Sequence of chain 2.D:
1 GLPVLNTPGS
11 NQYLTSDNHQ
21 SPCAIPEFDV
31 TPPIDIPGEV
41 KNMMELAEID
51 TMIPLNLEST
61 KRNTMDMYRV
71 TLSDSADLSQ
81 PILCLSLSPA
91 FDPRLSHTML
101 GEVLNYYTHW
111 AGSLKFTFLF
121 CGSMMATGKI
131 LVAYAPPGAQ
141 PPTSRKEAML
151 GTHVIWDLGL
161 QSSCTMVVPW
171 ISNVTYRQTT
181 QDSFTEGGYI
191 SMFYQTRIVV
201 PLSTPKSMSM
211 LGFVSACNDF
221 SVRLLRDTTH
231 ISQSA

The small molecule below binds the protein below.
Small molecule (SMILES): CCOC(=O)c1ccc(OCCCC2CCN(c3ccc(C)nn3)CC2)cc1

Sequence of chain 2.B:
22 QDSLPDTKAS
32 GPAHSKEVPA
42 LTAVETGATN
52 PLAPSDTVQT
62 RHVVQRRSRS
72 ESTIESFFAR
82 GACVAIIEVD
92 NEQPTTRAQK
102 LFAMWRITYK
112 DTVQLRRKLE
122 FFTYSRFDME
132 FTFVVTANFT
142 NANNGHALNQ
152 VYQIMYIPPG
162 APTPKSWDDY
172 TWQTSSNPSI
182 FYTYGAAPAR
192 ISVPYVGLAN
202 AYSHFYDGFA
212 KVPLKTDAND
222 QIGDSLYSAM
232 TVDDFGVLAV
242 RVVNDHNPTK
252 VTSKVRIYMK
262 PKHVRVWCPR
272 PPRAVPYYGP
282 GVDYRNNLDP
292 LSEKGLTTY

Sequence of chain 3.D:
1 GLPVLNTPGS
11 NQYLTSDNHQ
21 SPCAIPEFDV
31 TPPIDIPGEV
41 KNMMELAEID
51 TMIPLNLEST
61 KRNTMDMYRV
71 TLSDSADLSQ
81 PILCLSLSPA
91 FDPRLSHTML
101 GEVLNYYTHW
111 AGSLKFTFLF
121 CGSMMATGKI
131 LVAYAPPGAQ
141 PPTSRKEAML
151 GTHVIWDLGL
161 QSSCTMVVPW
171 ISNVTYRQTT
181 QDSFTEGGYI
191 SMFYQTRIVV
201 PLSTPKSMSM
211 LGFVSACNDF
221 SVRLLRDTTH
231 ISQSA

Binding-site contacts:
Ligand atom C10 contacts residue ILE108 of chain 2.B at 3.5 Å (hydrophobic).
Ligand atom C16 contacts residue MET130 of chain 2.B at 3.8 Å (hydrophobic).
Ligand atom C7 contacts residue VAL194 of chain 2.B at 3.6 Å (hydrophobic).
Ligand atom C3 contacts residue TYR157 of chain 2.B at 3.4 Å (hydrophobic).
Ligand atom O24 contacts residue THR109 of chain 2.B at 3.6 Å.
Ligand atom C9 contacts residue VAL194 of chain 2.B at 3.8 Å (hydrophobic).
Ligand atom C18 contacts residue TYR110 of chain 2.B at 3.8 Å (hydrophobic).
Ligand atom C1 contacts residue ILE155 of chain 2.B at 3.8 Å (hydrophobic).
Ligand atom C4 contacts residue ALA24 of chain 2.D at 3.9 Å (hydrophobic).
Ligand atom C17 contacts residue MET130 of chain 2.B at 3.7 Å (hydrophobic).
Ligand atom C8 contacts residue TYR157 of chain 2.B at 3.4 Å (hydrophobic).
Ligand atom C20 contacts residue PHE236 of chain 2.B at 3.4 Å (hydrophobic).
Ligand atom C11 contacts residue PHE132 of chain 2.B at 3.5 Å (hydrophobic).
Ligand atom C19 contacts residue TYR110 of chain 2.B at 3.8 Å (hydrophobic).
Ligand atom C7 contacts residue TYR157 of chain 2.B at 3.5 Å (hydrophobic).
Ligand atom C3 contacts residue PRO179 of chain 2.B at 3.6 Å (hydrophobic).
Ligand atom O23 contacts residue TYR110 of chain 2.B at 3.5 Å.
Ligand atom O15 contacts residue MET130 of chain 2.B at 3.8 Å.
Ligand atom C13 contacts residue PHE236 of chain 2.B at 3.8 Å (hydrophobic).
Ligand atom N3 contacts residue LEU239 of chain 2.B at 3.8 Å.
Ligand atom O24 contacts residue TYR110 of chain 2.B at 3.3 Å.
Ligand atom O23 contacts residue PHE236 of chain 2.B at 3.3 Å.
Ligand atom C12 contacts residue PHE236 of chain 2.B at 3.7 Å (hydrophobic).
Ligand atom C19 contacts residue PHE236 of chain 2.B at 3.6 Å (hydrophobic).
Ligand atom C10 contacts residue PHE132 of chain 2.B at 3.7 Å (hydrophobic).
Ligand atom C8 contacts residue VAL194 of chain 2.B at 3.8 Å (hydrophobic).
Ligand atom N4 contacts residue ILE192 of chain 2.B at 3.6 Å.
Ligand atom C25 contacts residue THR109 of chain 2.B at 3.2 Å.
Ligand atom C3 contacts residue ALA24 of chain 2.D at 3.6 Å (hydrophobic).
Ligand atom C1 contacts residue ILE181 of chain 2.B at 3.5 Å (hydrophobic).
Ligand atom C22 contacts residue TYR110 of chain 2.B at 3.3 Å (hydrophobic).
Ligand atom C21 contacts residue TYR203 of chain 2.B at 3.7 Å (hydrophobic).
Ligand atom C22 contacts residue PHE236 of chain 2.B at 3.3 Å (hydrophobic).
Ligand atom N4 contacts residue LEU239 of chain 2.B at 3.6 Å.
Ligand atom O24 contacts residue PHE236 of chain 2.B at 3.9 Å.
Ligand atom N3 contacts residue ILE192 of chain 2.B at 3.7 Å.
Ligand atom C7 contacts residue ILE25 of chain 2.D at 3.8 Å (hydrophobic).
Ligand atom C13 contacts residue ILE108 of chain 2.B at 3.6 Å (hydrophobic).
Ligand atom N6 contacts residue VAL194 of chain 2.B at 3.6 Å.
Ligand atom C4 contacts residue TYR157 of chain 2.B at 3.5 Å (hydrophobic).